Sequence of chain 1.E:
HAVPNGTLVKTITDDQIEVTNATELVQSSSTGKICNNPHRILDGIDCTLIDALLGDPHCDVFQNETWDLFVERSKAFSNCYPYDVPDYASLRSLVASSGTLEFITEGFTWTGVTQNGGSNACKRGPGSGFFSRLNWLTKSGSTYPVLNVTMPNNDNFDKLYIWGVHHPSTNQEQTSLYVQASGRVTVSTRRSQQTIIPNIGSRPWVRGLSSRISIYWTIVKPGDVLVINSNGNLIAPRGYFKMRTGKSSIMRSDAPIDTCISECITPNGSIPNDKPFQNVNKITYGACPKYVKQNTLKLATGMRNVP

Binding-site contacts:
Ligand atom C7 contacts residue ASN97 of chain 1.E at 3.3 Å.
Ligand atom C1 contacts residue ASN97 of chain 1.E at 1.4 Å.
Ligand atom C8 contacts residue GLN96 of chain 1.E at 3.2 Å.
Ligand atom N2 contacts residue ASN97 of chain 1.E at 2.9 Å (h-bond).
Ligand atom O5 contacts residue PHE136 of chain 1.E at 4.3 Å.
Ligand atom C3 contacts residue ASN97 of chain 1.E at 3.8 Å.
Ligand atom C8 contacts residue ASN97 of chain 1.E at 4.4 Å.
Ligand atom C5 contacts residue ILE137 of chain 1.E at 4.1 Å (hydrophobic).
Ligand atom C5 contacts residue ASN97 of chain 1.E at 3.7 Å.
Ligand atom O6 contacts residue ILE137 of chain 1.E at 4.0 Å.
Ligand atom C2 contacts residue ASN97 of chain 1.E at 2.4 Å.
Ligand atom O7 contacts residue ASN97 of chain 1.E at 3.3 Å (h-bond).
Ligand atom O5 contacts residue GLU135 of chain 1.E at 4.5 Å.
Ligand atom O6 contacts residue ASN97 of chain 1.E at 4.5 Å.
Ligand atom C3 contacts residue PHE136 of chain 1.E at 4.5 Å (hydrophobic).
Ligand atom O6 contacts residue GLU135 of chain 1.E at 3.0 Å (salt-bridge).
Ligand atom C6 contacts residue GLU135 of chain 1.E at 4.1 Å.
Ligand atom C5 contacts residue PHE136 of chain 1.E at 3.9 Å (hydrophobic).
Ligand atom C1 contacts residue PHE136 of chain 1.E at 4.1 Å (hydrophobic).
Ligand atom C6 contacts residue ILE137 of chain 1.E at 3.6 Å (hydrophobic).
Ligand atom O5 contacts residue ASN97 of chain 1.E at 2.4 Å (h-bond).
Ligand atom C4 contacts residue ASN97 of chain 1.E at 4.2 Å.

This small molecule binds to this protein.
Small molecule (SMILES): CC(=O)N[C@@H]1[C@@H](O)[C@H](O)[C@@H](CO)O[C@H]1O